Sequence of chain 1.N:
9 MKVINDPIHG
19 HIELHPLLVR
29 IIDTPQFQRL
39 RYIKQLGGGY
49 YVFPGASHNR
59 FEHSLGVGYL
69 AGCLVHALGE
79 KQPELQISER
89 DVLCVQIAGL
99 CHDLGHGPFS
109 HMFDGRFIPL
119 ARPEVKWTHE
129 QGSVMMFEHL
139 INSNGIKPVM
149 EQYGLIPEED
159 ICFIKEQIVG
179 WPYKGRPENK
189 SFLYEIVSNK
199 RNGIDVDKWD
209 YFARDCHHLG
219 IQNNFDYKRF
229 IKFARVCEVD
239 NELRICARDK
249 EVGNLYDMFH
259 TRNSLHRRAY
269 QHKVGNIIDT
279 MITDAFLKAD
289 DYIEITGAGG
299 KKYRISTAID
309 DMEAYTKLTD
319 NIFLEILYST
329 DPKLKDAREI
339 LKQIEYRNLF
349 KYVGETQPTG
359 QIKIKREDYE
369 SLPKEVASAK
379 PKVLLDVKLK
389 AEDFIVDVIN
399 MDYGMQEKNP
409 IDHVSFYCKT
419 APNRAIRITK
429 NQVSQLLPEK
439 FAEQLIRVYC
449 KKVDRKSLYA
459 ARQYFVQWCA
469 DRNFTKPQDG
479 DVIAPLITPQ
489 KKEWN

Sequence of chain 1.O:
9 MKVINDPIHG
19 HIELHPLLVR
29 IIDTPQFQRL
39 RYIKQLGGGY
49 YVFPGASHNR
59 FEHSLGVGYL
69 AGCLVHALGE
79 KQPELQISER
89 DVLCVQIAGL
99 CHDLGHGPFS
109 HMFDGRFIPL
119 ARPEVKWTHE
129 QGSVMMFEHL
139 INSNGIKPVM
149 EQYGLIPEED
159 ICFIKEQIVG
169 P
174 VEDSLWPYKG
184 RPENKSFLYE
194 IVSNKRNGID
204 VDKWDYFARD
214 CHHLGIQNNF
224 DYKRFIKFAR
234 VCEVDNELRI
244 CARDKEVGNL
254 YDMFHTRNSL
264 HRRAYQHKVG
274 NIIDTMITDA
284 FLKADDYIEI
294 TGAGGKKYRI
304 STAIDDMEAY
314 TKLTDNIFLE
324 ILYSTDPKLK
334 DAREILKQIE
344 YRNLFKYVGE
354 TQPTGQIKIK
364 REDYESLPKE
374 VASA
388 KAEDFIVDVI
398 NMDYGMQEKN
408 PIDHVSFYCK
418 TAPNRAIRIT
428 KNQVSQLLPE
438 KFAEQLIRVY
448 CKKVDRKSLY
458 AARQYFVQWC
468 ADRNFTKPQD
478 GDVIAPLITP

This small molecule binds to this protein.
Small molecule (SMILES): Nc1ncnc2c1ncn2[C@H]1C[C@H](O)[C@@H](CO[P](=O)(O)O[P](=O)(O)OP(=O)(O)O)O1

Sequence of chain 1.P:
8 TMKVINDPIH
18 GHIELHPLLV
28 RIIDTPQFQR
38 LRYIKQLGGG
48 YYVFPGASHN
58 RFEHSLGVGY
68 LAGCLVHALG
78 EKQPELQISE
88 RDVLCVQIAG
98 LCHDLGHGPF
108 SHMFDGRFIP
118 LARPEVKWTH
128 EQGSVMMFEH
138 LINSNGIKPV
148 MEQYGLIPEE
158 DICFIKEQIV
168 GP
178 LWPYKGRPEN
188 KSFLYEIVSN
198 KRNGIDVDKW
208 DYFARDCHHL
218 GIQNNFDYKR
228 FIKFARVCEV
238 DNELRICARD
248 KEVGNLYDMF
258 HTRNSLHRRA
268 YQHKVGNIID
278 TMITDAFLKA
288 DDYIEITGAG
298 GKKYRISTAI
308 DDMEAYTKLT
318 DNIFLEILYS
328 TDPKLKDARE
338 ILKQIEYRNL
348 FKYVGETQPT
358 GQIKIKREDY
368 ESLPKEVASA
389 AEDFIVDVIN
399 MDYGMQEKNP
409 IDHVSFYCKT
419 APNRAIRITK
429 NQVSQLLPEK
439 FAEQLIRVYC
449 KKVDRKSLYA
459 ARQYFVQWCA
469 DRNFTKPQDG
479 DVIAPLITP

Binding-site contacts:
Ligand atom N3 contacts residue ASN13 of chain 1.P at 3.0 Å (h-bond).
Ligand atom C5' contacts residue VAL11 of chain 1.P at 3.4 Å (hydrophobic).
Ligand atom O3A contacts residue GTP1 of chain 1.UD at 3.0 Å (h-bond).
Ligand atom PA contacts residue LYS248 of chain 1.N at 3.4 Å.
Ligand atom O3' contacts residue ASN13 of chain 1.P at 2.9 Å (h-bond).
Ligand atom C3' contacts residue VAL50 of chain 1.O at 3.3 Å (hydrophobic).
Ligand atom O1B contacts residue MG1 of chain 1.ZD at 2.4 Å.
Ligand atom N9 contacts residue PHE51 of chain 1.O at 3.5 Å.
Ligand atom O3G contacts residue LYS248 of chain 1.N at 3.5 Å (salt-bridge).
Ligand atom O2G contacts residue LYS271 of chain 1.O at 3.3 Å.
Ligand atom C4 contacts residue ARG227 of chain 1.N at 3.1 Å.
Ligand atom O3B contacts residue LYS248 of chain 1.N at 2.9 Å (salt-bridge).
Ligand atom O3G contacts residue ARG246 of chain 1.N at 2.2 Å (salt-bridge).
Ligand atom O3' contacts residue VAL50 of chain 1.O at 2.9 Å (h-bond).
Ligand atom O1A contacts residue LYS248 of chain 1.N at 2.5 Å (salt-bridge).
Ligand atom N3 contacts residue ARG227 of chain 1.N at 3.4 Å (salt-bridge).
Ligand atom O1G contacts residue GTP1 of chain 1.UD at 2.5 Å (h-bond).
Ligand atom C2' contacts residue VAL50 of chain 1.O at 3.6 Å (hydrophobic).
Ligand atom O4' contacts residue ASN13 of chain 1.P at 3.5 Å.
Ligand atom O2B contacts residue HIS270 of chain 1.O at 3.2 Å (h-bond).
Ligand atom O4' contacts residue ARG227 of chain 1.N at 3.0 Å (salt-bridge).
Ligand atom C2 contacts residue ASN13 of chain 1.P at 3.5 Å.
Ligand atom O3A contacts residue LYS248 of chain 1.N at 3.6 Å (salt-bridge).
Ligand atom O1A contacts residue ARG227 of chain 1.N at 2.9 Å (salt-bridge).
Ligand atom O2B contacts residue LYS271 of chain 1.O at 3.1 Å (salt-bridge).
Ligand atom C2' contacts residue PHE51 of chain 1.O at 3.5 Å (hydrophobic).
Ligand atom C5 contacts residue ARG227 of chain 1.N at 3.4 Å.
Ligand atom O1G contacts residue MG1 of chain 1.ZD at 2.5 Å.
Ligand atom PB contacts residue GTP1 of chain 1.UD at 3.5 Å.
Ligand atom O1B contacts residue GTP1 of chain 1.UD at 2.4 Å (h-bond).
Ligand atom PG contacts residue ARG246 of chain 1.N at 3.4 Å.
Ligand atom O2G contacts residue ARG246 of chain 1.N at 3.5 Å (salt-bridge).
Ligand atom N6 contacts residue ASN252 of chain 1.N at 3.2 Å (h-bond).
Ligand atom C1' contacts residue PHE51 of chain 1.O at 3.3 Å (hydrophobic).
Ligand atom N6 contacts residue ARG266 of chain 1.O at 3.3 Å.
Ligand atom O1G contacts residue LYS417 of chain 1.N at 3.2 Å (salt-bridge).
Ligand atom O2A contacts residue HIS270 of chain 1.O at 2.6 Å (h-bond).
Ligand atom N7 contacts residue ARG227 of chain 1.N at 3.4 Å (salt-bridge).
Ligand atom N9 contacts residue ARG227 of chain 1.N at 3.2 Å (salt-bridge).
Ligand atom O3G contacts residue LYS417 of chain 1.N at 3.6 Å.